Binding-site contacts:
Ligand atom O3 contacts residue GLU181 of chain 3.A at 2.5 Å (salt-bridge).
Ligand atom O5 contacts residue GLU181 of chain 3.A at 2.8 Å (salt-bridge).
Ligand atom C1 contacts residue HIS54 of chain 3.A at 2.8 Å.
Ligand atom C1 contacts residue PHE94 of chain 3.A at 4.1 Å (hydrophobic).
Ligand atom O1 contacts residue HIS54 of chain 3.A at 2.8 Å (h-bond).
Ligand atom C5 contacts residue TRP137 of chain 3.A at 3.9 Å (hydrophobic).
Ligand atom O3 contacts residue ASP245 of chain 3.A at 3.3 Å (salt-bridge).
Ligand atom O1 contacts residue PHE94 of chain 3.A at 3.6 Å.
Ligand atom O2 contacts residue GLU181 of chain 3.A at 3.2 Å (salt-bridge).
Ligand atom C5 contacts residue ASP287 of chain 3.A at 3.5 Å.
Ligand atom O4 contacts residue TRP16 of chain 3.A at 3.0 Å (h-bond).
Ligand atom O5 contacts residue GLU217 of chain 3.A at 3.2 Å (salt-bridge).
Ligand atom O3 contacts residue ASP287 of chain 3.A at 3.1 Å (salt-bridge).
Ligand atom C2 contacts residue GLU181 of chain 3.A at 3.6 Å.
Ligand atom O5 contacts residue HIS220 of chain 3.A at 3.1 Å.
Ligand atom O4 contacts residue MN1 of chain 3.D at 3.6 Å.
Ligand atom C5 contacts residue HIS220 of chain 3.A at 4.0 Å.
Ligand atom C4 contacts residue MN1 of chain 3.D at 3.6 Å.
Ligand atom C3 contacts residue TRP137 of chain 3.A at 4.0 Å (hydrophobic).
Ligand atom C4 contacts residue ASP287 of chain 3.A at 3.2 Å.
Ligand atom O1 contacts residue THR90 of chain 3.A at 4.1 Å.
Ligand atom O1 contacts residue TRP137 of chain 3.A at 3.5 Å.
Ligand atom O5 contacts residue MN1 of chain 3.D at 2.3 Å.
Ligand atom C3 contacts residue ASP287 of chain 3.A at 3.7 Å.
Ligand atom O5 contacts residue MN1 of chain 3.C at 4.0 Å.
Ligand atom O2 contacts residue TRP137 of chain 3.A at 4.0 Å.
Ligand atom C3 contacts residue GLU181 of chain 3.A at 3.3 Å.
Ligand atom O5 contacts residue ASP287 of chain 3.A at 3.0 Å (salt-bridge).
Ligand atom C5 contacts residue MN1 of chain 3.D at 3.2 Å.
Ligand atom O2 contacts residue THR90 of chain 3.A at 3.8 Å.
Ligand atom O4 contacts residue ASP287 of chain 3.A at 2.6 Å (salt-bridge).
Ligand atom C5 contacts residue GLU181 of chain 3.A at 3.6 Å.
Ligand atom O2 contacts residue VAL135 of chain 3.A at 3.5 Å.
Ligand atom C4 contacts residue TRP137 of chain 3.A at 4.2 Å (hydrophobic).
Ligand atom O2 contacts residue HIS54 of chain 3.A at 4.2 Å.
Ligand atom C2 contacts residue TRP137 of chain 3.A at 4.0 Å (hydrophobic).
Ligand atom C2 contacts residue HIS54 of chain 3.A at 3.6 Å.
Ligand atom C1 contacts residue TRP137 of chain 3.A at 3.8 Å (hydrophobic).
Ligand atom C3 contacts residue MN1 of chain 3.D at 3.2 Å.
Ligand atom O3 contacts residue MN1 of chain 3.D at 2.3 Å.

Sequence of chain 3.A:
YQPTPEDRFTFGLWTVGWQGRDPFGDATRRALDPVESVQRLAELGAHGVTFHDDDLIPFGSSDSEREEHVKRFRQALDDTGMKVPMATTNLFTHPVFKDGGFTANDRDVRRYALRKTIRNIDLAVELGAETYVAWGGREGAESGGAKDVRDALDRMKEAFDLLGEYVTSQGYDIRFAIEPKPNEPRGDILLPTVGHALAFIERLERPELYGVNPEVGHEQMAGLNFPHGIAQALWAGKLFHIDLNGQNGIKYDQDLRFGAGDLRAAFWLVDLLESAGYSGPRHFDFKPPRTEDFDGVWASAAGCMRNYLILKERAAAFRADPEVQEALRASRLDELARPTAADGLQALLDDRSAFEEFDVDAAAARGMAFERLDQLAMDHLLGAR

This protein binds this small molecule.
Small molecule (SMILES): O=C[C@H](O)[C@@H](O)[C@H](O)CO